Binding-site contacts:
Ligand atom O4 contacts residue GLN189 of chain 1.A at 3.2 Å.
Ligand atom O1 contacts residue HIS163 of chain 1.A at 2.8 Å (h-bond).
Ligand atom O1 contacts residue HIS172 of chain 1.A at 3.6 Å.
Ligand atom N5 contacts residue GLY143 of chain 1.A at 3.5 Å (h-bond).
Ligand atom F1 contacts residue TYR54 of chain 1.A at 3.8 Å.
Ligand atom O3 contacts residue GLU166 of chain 1.A at 2.9 Å (salt-bridge).
Ligand atom O1 contacts residue PHE140 of chain 1.A at 3.5 Å.
Ligand atom O1 contacts residue GLU166 of chain 1.A at 3.5 Å.
Ligand atom F1 contacts residue HIS41 of chain 1.A at 3.4 Å.
Ligand atom C3 contacts residue CYS145 of chain 1.A at 3.3 Å (hydrophobic).
Ligand atom C8 contacts residue HIS164 of chain 1.A at 3.4 Å.
Ligand atom C12 contacts residue HIS41 of chain 1.A at 3.6 Å.
Ligand atom O3 contacts residue MET165 of chain 1.A at 3.2 Å.
Ligand atom N2 contacts residue CYS145 of chain 1.A at 2.9 Å (h-bond).
Ligand atom N5 contacts residue CYS145 of chain 1.A at 2.6 Å (h-bond).
Ligand atom C19 contacts residue MET165 of chain 1.A at 3.7 Å (hydrophobic).
Ligand atom F1 contacts residue MET49 of chain 1.A at 3.7 Å.
Ligand atom C19 contacts residue GLN192 of chain 1.A at 3.6 Å.
Ligand atom N4 contacts residue GLU166 of chain 1.A at 2.9 Å (salt-bridge).
Ligand atom C11 contacts residue MET49 of chain 1.A at 3.6 Å (hydrophobic).
Ligand atom C18 contacts residue GLU166 of chain 1.A at 3.5 Å.
Ligand atom N5 contacts residue SER144 of chain 1.A at 3.7 Å.
Ligand atom C2 contacts residue CYS145 of chain 1.A at 1.7 Å (hydrophobic).
Ligand atom C5 contacts residue ASN142 of chain 1.A at 3.2 Å.
Ligand atom F3 contacts residue ASP187 of chain 1.A at 3.3 Å.
Ligand atom C19 contacts residue THR190 of chain 1.A at 3.2 Å.
Ligand atom N1 contacts residue GLU166 of chain 1.A at 3.2 Å (salt-bridge).
Ligand atom C5 contacts residue LEU141 of chain 1.A at 3.8 Å (hydrophobic).
Ligand atom C6 contacts residue ASN142 of chain 1.A at 3.4 Å.
Ligand atom C7 contacts residue GLU166 of chain 1.A at 3.7 Å.
Ligand atom C1 contacts residue CYS145 of chain 1.A at 2.8 Å (hydrophobic).
Ligand atom F1 contacts residue ASP187 of chain 1.A at 3.5 Å.
Ligand atom N2 contacts residue HIS164 of chain 1.A at 3.1 Å (h-bond).
Ligand atom O5 contacts residue GLU166 of chain 1.A at 3.0 Å (salt-bridge).
Ligand atom N1 contacts residue PHE140 of chain 1.A at 3.0 Å (h-bond).
Ligand atom F3 contacts residue GLN189 of chain 1.A at 3.0 Å.
Ligand atom C20 contacts residue GLU166 of chain 1.A at 3.7 Å.
Ligand atom C7 contacts residue PHE140 of chain 1.A at 3.7 Å (hydrophobic).
Ligand atom F3 contacts residue ARG188 of chain 1.A at 2.9 Å.
Ligand atom F2 contacts residue MET165 of chain 1.A at 3.4 Å.

Sequence of chain 1.B:
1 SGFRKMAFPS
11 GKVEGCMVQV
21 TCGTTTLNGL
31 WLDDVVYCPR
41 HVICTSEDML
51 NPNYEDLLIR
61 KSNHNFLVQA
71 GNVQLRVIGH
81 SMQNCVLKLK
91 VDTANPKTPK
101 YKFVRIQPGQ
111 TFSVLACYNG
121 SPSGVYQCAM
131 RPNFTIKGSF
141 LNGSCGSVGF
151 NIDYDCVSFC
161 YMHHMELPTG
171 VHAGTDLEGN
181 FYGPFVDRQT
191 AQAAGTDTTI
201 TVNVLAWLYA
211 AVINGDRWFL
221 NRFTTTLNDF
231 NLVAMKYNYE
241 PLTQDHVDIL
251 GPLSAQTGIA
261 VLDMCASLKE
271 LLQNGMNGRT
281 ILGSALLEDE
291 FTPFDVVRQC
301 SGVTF

The protein below binds the small molecule below.
Small molecule (SMILES): COC(=O)N[C@H](C(=O)N1C[C@H](C(F)(F)F)C[C@H]1C(=O)N[C@H](C=N)C[C@@H]1CCNC1=O)C(C)(C)C

Sequence of chain 1.A:
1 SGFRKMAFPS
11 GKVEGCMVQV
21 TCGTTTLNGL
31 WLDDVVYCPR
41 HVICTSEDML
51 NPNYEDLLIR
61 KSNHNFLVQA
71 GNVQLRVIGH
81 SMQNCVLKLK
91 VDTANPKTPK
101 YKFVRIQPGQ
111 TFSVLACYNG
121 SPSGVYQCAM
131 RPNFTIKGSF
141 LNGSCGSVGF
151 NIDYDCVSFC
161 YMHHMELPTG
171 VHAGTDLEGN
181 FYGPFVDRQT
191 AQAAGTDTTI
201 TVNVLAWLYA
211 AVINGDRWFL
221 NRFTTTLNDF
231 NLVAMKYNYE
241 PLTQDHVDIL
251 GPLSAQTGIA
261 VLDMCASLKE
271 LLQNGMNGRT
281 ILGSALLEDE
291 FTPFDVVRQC